Sequence of chain 2.A:
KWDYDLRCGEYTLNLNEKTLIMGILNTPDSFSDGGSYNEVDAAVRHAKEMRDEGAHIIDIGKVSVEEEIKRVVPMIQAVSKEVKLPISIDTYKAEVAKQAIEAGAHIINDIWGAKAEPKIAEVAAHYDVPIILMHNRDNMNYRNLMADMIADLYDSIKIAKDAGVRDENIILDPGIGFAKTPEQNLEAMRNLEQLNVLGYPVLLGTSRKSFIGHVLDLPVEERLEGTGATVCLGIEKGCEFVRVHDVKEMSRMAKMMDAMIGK

Binding-site contacts:
Ligand atom N4 contacts residue ARG274 of chain 2.A at 4.0 Å.
Ligand atom C8 contacts residue ARG274 of chain 2.A at 4.0 Å.
Ligand atom N2 contacts residue ARG274 of chain 2.A at 3.5 Å (salt-bridge).
Ligand atom O3 contacts residue PHE209 of chain 2.A at 3.6 Å.
Ligand atom N5 contacts residue ASN140 of chain 2.A at 3.2 Å (h-bond).
Ligand atom O2 contacts residue ARG274 of chain 2.A at 2.7 Å (salt-bridge).
Ligand atom N2 contacts residue ILE142 of chain 2.A at 3.4 Å.
Ligand atom C5 contacts residue PHE209 of chain 2.A at 4.0 Å (hydrophobic).
Ligand atom N5 contacts residue ILE142 of chain 2.A at 3.5 Å.
Ligand atom C2 contacts residue PHE209 of chain 2.A at 3.6 Å (hydrophobic).
Ligand atom O4 contacts residue PHE209 of chain 2.A at 3.4 Å.
Ligand atom N1 contacts residue ASP121 of chain 2.A at 3.4 Å (salt-bridge).
Ligand atom C10 contacts residue ASN140 of chain 2.A at 3.4 Å.
Ligand atom C7 contacts residue ILE142 of chain 2.A at 3.5 Å (hydrophobic).
Ligand atom O1 contacts residue ARG274 of chain 2.A at 3.4 Å (salt-bridge).
Ligand atom N5 contacts residue ARG274 of chain 2.A at 3.9 Å.
Ligand atom C5 contacts residue ASP204 of chain 2.A at 4.1 Å.
Ligand atom C10 contacts residue ASP204 of chain 2.A at 3.5 Å.
Ligand atom C9 contacts residue PHE209 of chain 2.A at 3.5 Å (hydrophobic).
Ligand atom C5 contacts residue ARG274 of chain 2.A at 4.1 Å.
Ligand atom C3 contacts residue ARG274 of chain 2.A at 3.5 Å.
Ligand atom O3 contacts residue LYS240 of chain 2.A at 3.0 Å (salt-bridge).
Ligand atom C5 contacts residue MET165 of chain 2.A at 3.7 Å (hydrophobic).
Ligand atom N1 contacts residue ARG274 of chain 2.A at 3.6 Å (salt-bridge).
Ligand atom N4 contacts residue ASP204 of chain 2.A at 2.9 Å (salt-bridge).
Ligand atom C6 contacts residue ARG274 of chain 2.A at 3.6 Å.
Ligand atom O4 contacts residue LYS240 of chain 2.A at 2.9 Å (salt-bridge).
Ligand atom O4 contacts residue ARG274 of chain 2.A at 4.0 Å.
Ligand atom N4 contacts residue MET165 of chain 2.A at 3.6 Å (h-bond).
Ligand atom C8 contacts residue PHE209 of chain 2.A at 3.9 Å (hydrophobic).
Ligand atom N3 contacts residue ASP204 of chain 2.A at 3.2 Å (salt-bridge).
Ligand atom C10 contacts residue ARG274 of chain 2.A at 4.0 Å.
Ligand atom N2 contacts residue ASP121 of chain 2.A at 3.0 Å (salt-bridge).
Ligand atom O3 contacts residue GLY236 of chain 2.A at 3.2 Å (h-bond).
Ligand atom C7 contacts residue ARG274 of chain 2.A at 3.6 Å.
Ligand atom C6 contacts residue PHE209 of chain 2.A at 4.0 Å (hydrophobic).
Ligand atom C9 contacts residue ARG274 of chain 2.A at 3.6 Å.
Ligand atom N3 contacts residue ILE163 of chain 2.A at 3.7 Å.
Ligand atom N3 contacts residue ASN140 of chain 2.A at 2.5 Å (h-bond).
Ligand atom C10 contacts residue MET165 of chain 2.A at 4.0 Å (hydrophobic).

This protein binds this small molecule.
Small molecule (SMILES): C[C@H](CC(=O)O)c1n[nH]c2nc(N)[nH]c(=O)c2c1=O